Sequence of chain 49.D:
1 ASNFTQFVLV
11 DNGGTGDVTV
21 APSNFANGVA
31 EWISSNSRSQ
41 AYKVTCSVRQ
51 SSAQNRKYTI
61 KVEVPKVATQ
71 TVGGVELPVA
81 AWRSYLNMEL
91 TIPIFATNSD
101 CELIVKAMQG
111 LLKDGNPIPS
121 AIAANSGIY

This protein binds this small molecule.
Small molecule (SMILES): Nc1ccn([C@@H]2O[C@H](CO[P](=O)(O)O[C@H]3[C@@H](O)[C@H](n4ccc(N)nc4=O)O[C@@H]3CO[P](=O)(O)O[C@H]3[C@@H](O)[C@H](n4cnc5c(N)ncnc54)O[C@@H]3CO[P](=O)(O)O[C@H]3[C@@H](O)[C@H](n4ccc(N)nc4=O)O[C@@H]3CO[P](=O)(O)O[C@H]3[C@@H](O)[C@H](n4ccc(=O)[nH]c4=O)O[C@@H]3CO[P](=O)(O)O[C@H]3[C@@H](O)[C@H](n4cnc5c(N)ncnc54)O[C@@H]3CO[P](=O)(O)O[C@H]3[C@@H](O)[C@H](n4cnc5c(=O)nc(N)[nH]c54)O[C@@H]3CO[P](=O)(O)O[C@H]3[C@@H](O)[C@H](n4cnc5c(=O)nc(N)[nH]c54)O[C@@H]3CO)[C@@H](O)[C@H]2O)c(=O)n1

Binding-site contacts:
Ligand atom N6 contacts residue THR59 of chain 50.C at 2.9 Å (h-bond).
Ligand atom OP2 contacts residue LYS57 of chain 49.D at 3.4 Å.
Ligand atom OP2 contacts residue LYS57 of chain 49.D at 2.7 Å (salt-bridge).
Ligand atom OP1 contacts residue SER51 of chain 49.D at 3.3 Å.
Ligand atom OP2 contacts residue LYS43 of chain 50.C at 3.2 Å (salt-bridge).
Ligand atom C6 contacts residue THR45 of chain 50.C at 3.5 Å.
Ligand atom C5 contacts residue THR45 of chain 50.C at 3.3 Å.
Ligand atom C4' contacts residue TYR85 of chain 50.C at 3.3 Å (hydrophobic).
Ligand atom C2' contacts residue GLU63 of chain 50.C at 3.5 Å.
Ligand atom OP1 contacts residue ASN55 of chain 49.D at 3.3 Å (h-bond).
Ligand atom OP2 contacts residue TYR85 of chain 50.C at 2.5 Å (h-bond).
Ligand atom C5 contacts residue TYR85 of chain 50.C at 3.5 Å (hydrophobic).
Ligand atom C5' contacts residue SER51 of chain 49.D at 3.5 Å.
Ligand atom OP1 contacts residue SER52 of chain 49.D at 3.0 Å.
Ligand atom P contacts residue SER51 of chain 49.D at 3.4 Å.
Ligand atom OP1 contacts residue SER51 of chain 49.D at 2.7 Å (h-bond).
Ligand atom C3' contacts residue TYR85 of chain 50.C at 3.3 Å (hydrophobic).
Ligand atom O2' contacts residue TYR85 of chain 50.C at 3.5 Å.
Ligand atom P contacts residue ARG49 of chain 49.D at 2.9 Å.
Ligand atom OP1 contacts residue ARG49 of chain 49.D at 2.5 Å (salt-bridge).
Ligand atom OP2 contacts residue ARG49 of chain 49.D at 2.4 Å (salt-bridge).
Ligand atom P contacts residue TYR85 of chain 50.C at 3.5 Å.
Ligand atom N1 contacts residue SER47 of chain 50.C at 2.7 Å (h-bond).
Ligand atom C2 contacts residue SER47 of chain 50.C at 3.0 Å.
Ligand atom O3' contacts residue TYR85 of chain 50.C at 3.6 Å.
Ligand atom O2 contacts residue ASN87 of chain 50.C at 3.2 Å (h-bond).
Ligand atom C5' contacts residue TYR85 of chain 50.C at 3.1 Å (hydrophobic).
Ligand atom OP2 contacts residue SER51 of chain 49.D at 3.2 Å (h-bond).
Ligand atom O3' contacts residue SER51 of chain 49.D at 3.5 Å (h-bond).
Ligand atom C4 contacts residue TYR85 of chain 50.C at 3.5 Å (hydrophobic).
Ligand atom N1 contacts residue THR59 of chain 50.C at 3.6 Å.
Ligand atom C2' contacts residue TYR85 of chain 50.C at 3.4 Å (hydrophobic).
Ligand atom N7 contacts residue THR45 of chain 50.C at 2.6 Å (h-bond).
Ligand atom OP2 contacts residue ASN55 of chain 49.D at 3.2 Å (h-bond).
Ligand atom O2' contacts residue GLU63 of chain 50.C at 3.0 Å (salt-bridge).
Ligand atom N6 contacts residue CYS46 of chain 50.C at 3.4 Å (h-bond).
Ligand atom C6 contacts residue TYR85 of chain 50.C at 3.5 Å (hydrophobic).
Ligand atom N6 contacts residue THR45 of chain 50.C at 2.9 Å (h-bond).
Ligand atom O4' contacts residue LYS61 of chain 50.C at 3.1 Å (salt-bridge).
Ligand atom N1 contacts residue TYR85 of chain 50.C at 3.6 Å.

Sequence of chain 50.C:
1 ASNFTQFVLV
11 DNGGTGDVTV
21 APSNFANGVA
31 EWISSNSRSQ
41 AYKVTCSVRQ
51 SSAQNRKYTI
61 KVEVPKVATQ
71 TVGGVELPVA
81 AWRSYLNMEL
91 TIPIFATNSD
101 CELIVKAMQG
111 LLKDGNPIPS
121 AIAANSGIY